This protein binds this small molecule.
Small molecule (SMILES): CC(=O)N[C@H]1[C@H](O[C@H]2[C@H](O)[C@@H](NC(C)=O)CO[C@@H]2CO)O[C@H](CO)[C@@H](O)[C@@H]1O

Sequence of chain 1.E:
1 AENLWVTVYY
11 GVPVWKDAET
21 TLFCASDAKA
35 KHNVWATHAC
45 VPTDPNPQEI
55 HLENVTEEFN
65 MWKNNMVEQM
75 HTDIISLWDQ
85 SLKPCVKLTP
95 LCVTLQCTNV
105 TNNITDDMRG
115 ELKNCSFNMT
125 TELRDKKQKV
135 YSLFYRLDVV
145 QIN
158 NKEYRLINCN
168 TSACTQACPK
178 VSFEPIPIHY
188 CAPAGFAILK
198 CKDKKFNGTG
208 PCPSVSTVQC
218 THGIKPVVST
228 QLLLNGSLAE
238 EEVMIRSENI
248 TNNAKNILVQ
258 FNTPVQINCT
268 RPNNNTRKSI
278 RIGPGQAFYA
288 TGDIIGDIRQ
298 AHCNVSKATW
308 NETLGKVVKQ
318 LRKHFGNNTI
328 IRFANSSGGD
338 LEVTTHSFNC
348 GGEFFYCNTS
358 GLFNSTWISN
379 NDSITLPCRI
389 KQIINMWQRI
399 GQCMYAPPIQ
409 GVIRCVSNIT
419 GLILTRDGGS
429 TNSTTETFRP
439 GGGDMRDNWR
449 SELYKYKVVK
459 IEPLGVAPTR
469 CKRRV

Binding-site contacts:
Ligand atom C8 contacts residue SER120 of chain 1.E at 3.4 Å.
Ligand atom N2 contacts residue ASN122 of chain 1.E at 2.9 Å (h-bond).
Ligand atom C3 contacts residue ASN122 of chain 1.E at 3.8 Å.
Ligand atom C4 contacts residue ASN122 of chain 1.E at 4.2 Å.
Ligand atom C7 contacts residue ASN122 of chain 1.E at 3.4 Å.
Ligand atom C1 contacts residue ASN122 of chain 1.E at 1.4 Å.
Ligand atom C2 contacts residue ASN122 of chain 1.E at 2.5 Å.
Ligand atom C7 contacts residue PHE121 of chain 1.E at 4.4 Å (hydrophobic).
Ligand atom O7 contacts residue ASN122 of chain 1.E at 3.5 Å (h-bond).
Ligand atom O7 contacts residue LYS133 of chain 1.E at 3.6 Å.
Ligand atom C8 contacts residue PHE121 of chain 1.E at 3.6 Å (hydrophobic).
Ligand atom C8 contacts residue GLN100 of chain 1.E at 3.5 Å.
Ligand atom C8 contacts residue ASN122 of chain 1.E at 4.3 Å.
Ligand atom C5 contacts residue ASN122 of chain 1.E at 3.6 Å.
Ligand atom O5 contacts residue ASN122 of chain 1.E at 2.4 Å (h-bond).